This protein binds this small molecule.
Small molecule (SMILES): CC(=O)N[C@@H]1[C@@H](O)[C@H](O)[C@@H](CO)O[C@H]1O

Binding-site contacts:
Ligand atom O7 contacts residue ASN603 of chain 1.B at 2.8 Å (h-bond).
Ligand atom C1 contacts residue ASN603 of chain 1.B at 1.4 Å.
Ligand atom C7 contacts residue ASN603 of chain 1.B at 3.0 Å.
Ligand atom C3 contacts residue ASN603 of chain 1.B at 3.8 Å.
Ligand atom C2 contacts residue ASN603 of chain 1.B at 2.5 Å.
Ligand atom O6 contacts residue GLU309 of chain 1.B at 3.7 Å.
Ligand atom N2 contacts residue THR604 of chain 1.B at 4.1 Å.
Ligand atom C1 contacts residue THR604 of chain 1.B at 4.3 Å.
Ligand atom N2 contacts residue ASN603 of chain 1.B at 2.8 Å (h-bond).
Ligand atom C8 contacts residue ASN603 of chain 1.B at 4.2 Å.
Ligand atom O5 contacts residue ASN603 of chain 1.B at 2.4 Å (h-bond).
Ligand atom C6 contacts residue GLU309 of chain 1.B at 3.2 Å.
Ligand atom C4 contacts residue ASN603 of chain 1.B at 4.3 Å.
Ligand atom C5 contacts residue ASN603 of chain 1.B at 3.7 Å.

Sequence of chain 1.B:
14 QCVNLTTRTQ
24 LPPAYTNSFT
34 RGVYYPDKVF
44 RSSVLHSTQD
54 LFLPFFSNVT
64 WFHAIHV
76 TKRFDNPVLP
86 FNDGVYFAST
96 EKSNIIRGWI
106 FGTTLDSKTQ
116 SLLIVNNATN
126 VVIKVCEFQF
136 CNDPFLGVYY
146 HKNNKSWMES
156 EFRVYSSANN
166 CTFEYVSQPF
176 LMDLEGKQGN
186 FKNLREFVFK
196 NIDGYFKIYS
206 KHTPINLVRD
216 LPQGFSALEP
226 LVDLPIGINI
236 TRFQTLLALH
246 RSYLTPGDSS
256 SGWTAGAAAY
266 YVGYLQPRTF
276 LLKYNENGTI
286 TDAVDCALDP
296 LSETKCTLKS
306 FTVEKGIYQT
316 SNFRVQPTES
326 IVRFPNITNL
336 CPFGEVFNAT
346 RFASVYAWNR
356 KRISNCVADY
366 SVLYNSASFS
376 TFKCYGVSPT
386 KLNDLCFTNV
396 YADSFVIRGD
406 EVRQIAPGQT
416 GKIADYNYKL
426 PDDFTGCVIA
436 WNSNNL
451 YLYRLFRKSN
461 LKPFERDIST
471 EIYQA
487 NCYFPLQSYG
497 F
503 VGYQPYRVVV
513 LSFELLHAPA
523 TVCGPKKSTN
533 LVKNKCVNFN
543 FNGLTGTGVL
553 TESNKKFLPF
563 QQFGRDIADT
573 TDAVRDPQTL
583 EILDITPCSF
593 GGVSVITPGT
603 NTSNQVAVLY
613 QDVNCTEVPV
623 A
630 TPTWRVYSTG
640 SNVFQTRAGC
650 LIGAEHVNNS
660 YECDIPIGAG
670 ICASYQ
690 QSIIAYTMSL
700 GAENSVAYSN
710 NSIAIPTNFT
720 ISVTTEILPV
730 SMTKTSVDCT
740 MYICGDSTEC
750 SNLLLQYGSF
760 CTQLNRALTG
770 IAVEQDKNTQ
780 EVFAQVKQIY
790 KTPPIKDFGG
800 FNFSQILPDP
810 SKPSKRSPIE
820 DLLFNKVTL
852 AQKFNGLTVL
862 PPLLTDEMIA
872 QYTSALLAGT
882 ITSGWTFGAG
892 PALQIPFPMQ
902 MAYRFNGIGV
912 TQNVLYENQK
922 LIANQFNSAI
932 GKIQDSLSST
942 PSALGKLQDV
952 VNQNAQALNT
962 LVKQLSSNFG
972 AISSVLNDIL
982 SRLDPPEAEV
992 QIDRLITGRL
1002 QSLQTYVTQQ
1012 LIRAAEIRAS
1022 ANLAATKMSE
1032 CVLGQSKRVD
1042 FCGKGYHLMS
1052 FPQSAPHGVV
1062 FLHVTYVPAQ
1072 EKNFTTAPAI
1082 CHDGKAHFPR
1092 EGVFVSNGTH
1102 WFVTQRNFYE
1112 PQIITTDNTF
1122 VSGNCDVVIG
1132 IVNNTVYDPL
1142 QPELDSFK